Binding-site contacts:
Ligand atom O6 contacts residue THR162 of chain 1.E at 4.5 Å.
Ligand atom C8 contacts residue ASN160 of chain 1.E at 4.4 Å.
Ligand atom C6 contacts residue THR162 of chain 1.E at 3.9 Å.
Ligand atom C7 contacts residue ASN160 of chain 1.E at 3.9 Å.
Ligand atom C1 contacts residue THR162 of chain 1.E at 3.0 Å.
Ligand atom C4 contacts residue THR162 of chain 1.E at 4.5 Å.
Ligand atom C5 contacts residue THR162 of chain 1.E at 3.2 Å.
Ligand atom C3 contacts residue ASN160 of chain 1.E at 3.8 Å.
Ligand atom C2 contacts residue THR162 of chain 1.E at 4.3 Å.
Ligand atom O5 contacts residue THR162 of chain 1.E at 3.0 Å (h-bond).
Ligand atom C4 contacts residue ASN160 of chain 1.E at 4.2 Å.
Ligand atom C5 contacts residue ASN160 of chain 1.E at 3.7 Å.
Ligand atom O5 contacts residue ASN160 of chain 1.E at 2.4 Å (h-bond).
Ligand atom C2 contacts residue ASN160 of chain 1.E at 2.5 Å.
Ligand atom N2 contacts residue ASN160 of chain 1.E at 2.9 Å (h-bond).
Ligand atom C1 contacts residue ASN160 of chain 1.E at 1.4 Å.

Sequence of chain 1.E:
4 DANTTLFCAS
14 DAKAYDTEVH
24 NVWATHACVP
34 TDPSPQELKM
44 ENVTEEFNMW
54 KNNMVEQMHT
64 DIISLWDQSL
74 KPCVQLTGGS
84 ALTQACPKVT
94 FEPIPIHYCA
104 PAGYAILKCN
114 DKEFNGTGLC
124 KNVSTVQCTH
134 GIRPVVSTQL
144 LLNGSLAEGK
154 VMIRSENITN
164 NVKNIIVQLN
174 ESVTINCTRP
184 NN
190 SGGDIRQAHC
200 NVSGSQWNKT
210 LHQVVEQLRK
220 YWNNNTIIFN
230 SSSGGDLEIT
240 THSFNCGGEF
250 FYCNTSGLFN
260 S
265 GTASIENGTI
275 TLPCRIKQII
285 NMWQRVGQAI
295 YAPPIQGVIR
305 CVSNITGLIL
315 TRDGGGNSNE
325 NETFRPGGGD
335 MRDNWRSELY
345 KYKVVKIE

A protein and the small-molecule ligand that binds it are described below.
Small molecule (SMILES): CC(=O)N[C@@H]1[C@@H](O)[C@H](O)[C@@H](CO)O[C@H]1O